A protein and the small-molecule ligand that binds it are described below.
Small molecule (SMILES): CC(=O)N[C@H]1[C@H](O[C@H]2[C@H](O)[C@@H](NC(C)=O)CO[C@@H]2CO)O[C@H](CO)[C@@H](O[C@H]2O[C@H](CO)[C@@H](O)[C@H](O)[C@@H]2O)[C@@H]1O

Binding-site contacts:
Ligand atom O7 contacts residue ASN1131 of chain 1.B at 2.8 Å (h-bond).
Ligand atom C2 contacts residue ASN1131 of chain 1.B at 2.5 Å.
Ligand atom C3 contacts residue ASN1131 of chain 1.B at 3.8 Å.
Ligand atom C5 contacts residue ASN1131 of chain 1.B at 3.6 Å.
Ligand atom C4 contacts residue ASN1131 of chain 1.B at 4.2 Å.
Ligand atom O5 contacts residue ASN1131 of chain 1.B at 2.3 Å (h-bond).
Ligand atom C1 contacts residue ASN1131 of chain 1.B at 1.4 Å.
Ligand atom N2 contacts residue ASN1131 of chain 1.B at 3.1 Å (h-bond).
Ligand atom C7 contacts residue ASN1131 of chain 1.B at 3.2 Å.

Sequence of chain 1.B:
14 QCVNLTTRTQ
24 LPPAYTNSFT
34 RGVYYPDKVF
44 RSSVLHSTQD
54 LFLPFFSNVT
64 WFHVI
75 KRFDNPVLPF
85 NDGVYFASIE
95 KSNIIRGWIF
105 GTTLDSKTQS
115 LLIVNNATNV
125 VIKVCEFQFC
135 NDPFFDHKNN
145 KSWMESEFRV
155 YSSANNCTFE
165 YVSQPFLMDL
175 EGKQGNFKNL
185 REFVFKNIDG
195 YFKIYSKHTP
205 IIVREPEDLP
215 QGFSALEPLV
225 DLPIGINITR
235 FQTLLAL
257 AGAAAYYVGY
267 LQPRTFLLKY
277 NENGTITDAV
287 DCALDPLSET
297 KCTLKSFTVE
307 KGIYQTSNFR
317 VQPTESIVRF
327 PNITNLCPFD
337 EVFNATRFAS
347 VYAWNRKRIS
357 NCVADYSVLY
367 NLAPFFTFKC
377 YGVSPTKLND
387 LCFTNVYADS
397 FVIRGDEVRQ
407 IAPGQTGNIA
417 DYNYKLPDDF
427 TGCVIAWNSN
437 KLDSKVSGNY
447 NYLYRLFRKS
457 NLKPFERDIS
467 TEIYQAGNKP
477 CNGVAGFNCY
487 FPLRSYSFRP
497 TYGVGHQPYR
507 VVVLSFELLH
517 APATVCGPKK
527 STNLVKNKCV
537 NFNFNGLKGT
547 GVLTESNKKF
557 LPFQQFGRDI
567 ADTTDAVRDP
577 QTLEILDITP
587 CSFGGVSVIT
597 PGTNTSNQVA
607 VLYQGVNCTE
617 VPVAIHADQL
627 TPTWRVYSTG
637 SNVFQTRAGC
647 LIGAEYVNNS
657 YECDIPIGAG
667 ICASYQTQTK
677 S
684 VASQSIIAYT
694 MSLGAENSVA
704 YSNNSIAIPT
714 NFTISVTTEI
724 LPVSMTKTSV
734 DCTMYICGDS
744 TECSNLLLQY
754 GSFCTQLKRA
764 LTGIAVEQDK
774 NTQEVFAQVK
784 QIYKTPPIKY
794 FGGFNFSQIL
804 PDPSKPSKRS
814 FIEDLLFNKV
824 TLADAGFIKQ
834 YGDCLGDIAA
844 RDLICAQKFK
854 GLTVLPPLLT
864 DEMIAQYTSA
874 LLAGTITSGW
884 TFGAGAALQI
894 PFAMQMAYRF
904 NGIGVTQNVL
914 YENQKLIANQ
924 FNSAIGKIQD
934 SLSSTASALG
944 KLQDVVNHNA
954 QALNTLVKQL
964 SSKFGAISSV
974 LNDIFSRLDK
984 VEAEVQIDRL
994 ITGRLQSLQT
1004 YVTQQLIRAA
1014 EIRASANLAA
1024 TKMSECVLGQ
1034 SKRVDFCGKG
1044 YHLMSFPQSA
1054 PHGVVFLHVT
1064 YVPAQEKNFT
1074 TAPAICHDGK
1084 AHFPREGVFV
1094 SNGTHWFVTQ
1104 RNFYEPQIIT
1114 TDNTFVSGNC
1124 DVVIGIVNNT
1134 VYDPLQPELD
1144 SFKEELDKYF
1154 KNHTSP